Binding-site contacts:
Ligand atom O4 contacts residue TYR108 of chain 1.D at 3.4 Å (h-bond).
Ligand atom C2 contacts residue ARG7 of chain 1.D at 3.6 Å.
Ligand atom O3 contacts residue CIR90 of chain 1.D at 2.7 Å (h-bond).
Ligand atom O1 contacts residue LYS60 of chain 1.F at 3.6 Å.
Ligand atom C11 contacts residue TYR108 of chain 1.D at 4.2 Å (hydrophobic).
Ligand atom O2 contacts residue ARG63 of chain 1.F at 3.7 Å.
Ligand atom O7 contacts residue LEU115 of chain 1.D at 4.2 Å.
Ligand atom C5 contacts residue PHE57 of chain 1.F at 3.7 Å (hydrophobic).
Ligand atom O5 contacts residue PHE57 of chain 1.F at 4.0 Å.
Ligand atom C3 contacts residue VAL73 of chain 1.F at 3.2 Å (hydrophobic).
Ligand atom C11 contacts residue ARG7 of chain 1.D at 3.1 Å.
Ligand atom O5 contacts residue GLU78 of chain 1.D at 2.8 Å (salt-bridge).
Ligand atom C11 contacts residue CIR90 of chain 1.D at 3.8 Å.
Ligand atom C3 contacts residue CYS75 of chain 1.F at 4.2 Å (hydrophobic).
Ligand atom C10 contacts residue ALA59 of chain 1.F at 3.4 Å (hydrophobic).
Ligand atom C6 contacts residue ALA59 of chain 1.F at 4.1 Å (hydrophobic).
Ligand atom C8 contacts residue CIR90 of chain 1.D at 4.2 Å.
Ligand atom O5 contacts residue THR74 of chain 1.F at 3.7 Å.
Ligand atom C3 contacts residue ARG7 of chain 1.D at 3.3 Å.
Ligand atom O3 contacts residue ARG7 of chain 1.D at 2.5 Å (salt-bridge).
Ligand atom C6 contacts residue PHE57 of chain 1.F at 3.6 Å (hydrophobic).
Ligand atom O2 contacts residue VAL73 of chain 1.F at 3.5 Å.
Ligand atom O2 contacts residue ALA59 of chain 1.F at 3.4 Å.
Ligand atom C4 contacts residue THR74 of chain 1.F at 4.0 Å.
Ligand atom C5 contacts residue CIR90 of chain 1.D at 3.9 Å.
Ligand atom O5 contacts residue CYS75 of chain 1.F at 3.2 Å (h-bond).
Ligand atom O7 contacts residue CIR90 of chain 1.D at 3.5 Å (h-bond).
Ligand atom O4 contacts residue ARG7 of chain 1.D at 2.9 Å (salt-bridge).
Ligand atom C4 contacts residue CIR90 of chain 1.D at 3.5 Å.
Ligand atom C3 contacts residue THR74 of chain 1.F at 3.6 Å.
Ligand atom O3 contacts residue LEU115 of chain 1.D at 3.4 Å.
Ligand atom C4 contacts residue GLU78 of chain 1.D at 3.8 Å.
Ligand atom O1 contacts residue ALA59 of chain 1.F at 3.6 Å.
Ligand atom O7 contacts residue PHE57 of chain 1.F at 4.2 Å.
Ligand atom C8 contacts residue LEU115 of chain 1.D at 3.9 Å (hydrophobic).
Ligand atom C2 contacts residue ALA59 of chain 1.F at 3.9 Å (hydrophobic).
Ligand atom O5 contacts residue CIR90 of chain 1.D at 3.8 Å.
Ligand atom C1 contacts residue ALA59 of chain 1.F at 4.0 Å (hydrophobic).
Ligand atom C11 contacts residue LEU115 of chain 1.D at 3.7 Å (hydrophobic).
Ligand atom C2 contacts residue VAL73 of chain 1.F at 3.3 Å (hydrophobic).

A small-molecule ligand and the protein it binds are described below.
Small molecule (SMILES): O=C(O)[C@@H]1C[C@]2(C(=O)O)C=C[C@@H](O)[C@@H](C2)O1

Sequence of chain 1.D:
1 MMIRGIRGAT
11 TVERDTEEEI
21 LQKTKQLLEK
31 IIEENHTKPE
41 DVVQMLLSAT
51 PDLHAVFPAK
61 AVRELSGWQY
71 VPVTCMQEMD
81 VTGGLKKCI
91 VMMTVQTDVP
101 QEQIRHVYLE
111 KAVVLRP

Sequence of chain 1.F:
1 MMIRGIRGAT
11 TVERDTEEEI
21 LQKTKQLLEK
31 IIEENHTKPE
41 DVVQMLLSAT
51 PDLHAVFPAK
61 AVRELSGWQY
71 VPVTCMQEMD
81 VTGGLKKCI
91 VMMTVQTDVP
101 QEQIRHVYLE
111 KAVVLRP